Sequence of chain 2.A:
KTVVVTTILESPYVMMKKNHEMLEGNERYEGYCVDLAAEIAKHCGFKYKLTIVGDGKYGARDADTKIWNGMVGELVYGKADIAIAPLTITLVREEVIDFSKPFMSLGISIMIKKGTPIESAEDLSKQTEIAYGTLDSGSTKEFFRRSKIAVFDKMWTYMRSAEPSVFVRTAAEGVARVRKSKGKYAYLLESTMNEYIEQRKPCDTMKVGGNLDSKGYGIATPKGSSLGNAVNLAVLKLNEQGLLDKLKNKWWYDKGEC

Binding-site contacts:
Ligand atom CA contacts residue GLU193 of chain 2.A at 3.3 Å.
Ligand atom OE2 contacts residue GLY141 of chain 2.A at 3.6 Å.
Ligand atom O contacts residue GLY141 of chain 2.A at 3.2 Å.
Ligand atom N contacts residue PRO89 of chain 2.A at 2.8 Å (h-bond).
Ligand atom CA contacts residue SER142 of chain 2.A at 3.3 Å.
Ligand atom CB contacts residue TYR61 of chain 2.A at 3.5 Å (hydrophobic).
Ligand atom CB contacts residue LEU138 of chain 2.A at 4.2 Å (hydrophobic).
Ligand atom OXT contacts residue TYR61 of chain 2.A at 3.5 Å.
Ligand atom N contacts residue GLU193 of chain 2.A at 2.8 Å (salt-bridge).
Ligand atom C contacts residue ARG96 of chain 2.A at 3.4 Å.
Ligand atom OE2 contacts residue SER142 of chain 2.A at 3.2 Å (h-bond).
Ligand atom CG contacts residue GLU193 of chain 2.A at 3.5 Å.
Ligand atom N contacts residue TYR220 of chain 2.A at 3.5 Å.
Ligand atom CA contacts residue THR91 of chain 2.A at 3.3 Å.
Ligand atom C contacts residue TYR61 of chain 2.A at 3.7 Å (hydrophobic).
Ligand atom OE1 contacts residue THR143 of chain 2.A at 2.6 Å (h-bond).
Ligand atom O contacts residue ARG96 of chain 2.A at 2.8 Å (salt-bridge).
Ligand atom OXT contacts residue ARG96 of chain 2.A at 2.8 Å (salt-bridge).
Ligand atom CB contacts residue GLU193 of chain 2.A at 4.0 Å.
Ligand atom CD contacts residue THR143 of chain 2.A at 3.2 Å.
Ligand atom OE2 contacts residue LEU138 of chain 2.A at 4.1 Å.
Ligand atom OXT contacts residue THR91 of chain 2.A at 2.9 Å (h-bond).
Ligand atom O contacts residue TYR61 of chain 2.A at 3.4 Å.
Ligand atom OXT contacts residue SER142 of chain 2.A at 4.1 Å.
Ligand atom O contacts residue SER142 of chain 2.A at 2.8 Å (h-bond).
Ligand atom OXT contacts residue PRO89 of chain 2.A at 3.7 Å.
Ligand atom N contacts residue THR91 of chain 2.A at 2.8 Å (h-bond).
Ligand atom CG contacts residue LEU138 of chain 2.A at 3.8 Å (hydrophobic).
Ligand atom CA contacts residue PRO89 of chain 2.A at 4.0 Å (hydrophobic).
Ligand atom N contacts residue SER142 of chain 2.A at 4.1 Å.
Ligand atom C contacts residue THR91 of chain 2.A at 3.5 Å.
Ligand atom OXT contacts residue LEU90 of chain 2.A at 3.6 Å.
Ligand atom N contacts residue TYR61 of chain 2.A at 4.1 Å.
Ligand atom CG contacts residue TYR61 of chain 2.A at 4.1 Å (hydrophobic).
Ligand atom C contacts residue SER142 of chain 2.A at 3.4 Å.
Ligand atom OE2 contacts residue THR143 of chain 2.A at 3.1 Å (h-bond).
Ligand atom OE1 contacts residue GLU193 of chain 2.A at 3.9 Å.
Ligand atom CD contacts residue GLU193 of chain 2.A at 4.0 Å.
Ligand atom CD contacts residue LEU138 of chain 2.A at 3.9 Å (hydrophobic).
Ligand atom CA contacts residue TYR61 of chain 2.A at 4.1 Å (hydrophobic).

A protein and the small-molecule ligand that binds it are described below.
Small molecule (SMILES): N[C@@H](CCC(=O)O)C(=O)O